This small molecule binds to this protein.
Small molecule (SMILES): O=P(O)(O)C[C@@H](O)Cn1cncn1

Binding-site contacts:
Ligand atom O11 contacts residue SER171 of chain 6.C at 2.6 Å (h-bond).
Ligand atom O13 contacts residue HIS29 of chain 8.B at 3.2 Å (h-bond).
Ligand atom O13 contacts residue GLU7 of chain 1.C at 2.7 Å (salt-bridge).
Ligand atom C3 contacts residue ARG98 of chain 6.C at 3.8 Å.
Ligand atom N1 contacts residue HIS145 of chain 8.B at 3.1 Å (h-bond).
Ligand atom N4 contacts residue HIS52 of chain 1.C at 3.1 Å (h-bond).
Ligand atom N1 contacts residue GLU149 of chain 8.B at 3.1 Å (salt-bridge).
Ligand atom P9 contacts residue ARG76 of chain 6.C at 3.7 Å.
Ligand atom O10 contacts residue LYS173 of chain 6.C at 2.7 Å (salt-bridge).
Ligand atom O12 contacts residue ARG76 of chain 6.C at 2.9 Å (salt-bridge).
Ligand atom N2 contacts residue GLU149 of chain 8.B at 3.6 Å.
Ligand atom C5 contacts residue HIS52 of chain 1.C at 3.2 Å.
Ligand atom C6 contacts residue MET84 of chain 8.B at 3.6 Å (hydrophobic).
Ligand atom C7 contacts residue GLU7 of chain 1.C at 3.5 Å.
Ligand atom O11 contacts residue ARG76 of chain 6.C at 2.8 Å (salt-bridge).
Ligand atom N4 contacts residue GLU56 of chain 1.C at 3.1 Å (salt-bridge).
Ligand atom O10 contacts residue ARG98 of chain 6.C at 2.8 Å (salt-bridge).
Ligand atom N2 contacts residue MN1 of chain 6.J at 3.2 Å.
Ligand atom C8 contacts residue GLU149 of chain 8.B at 3.5 Å.
Ligand atom N4 contacts residue MN1 of chain 6.K at 2.3 Å.
Ligand atom O13 contacts residue GLU149 of chain 8.B at 3.2 Å (salt-bridge).
Ligand atom C5 contacts residue HIS145 of chain 8.B at 3.3 Å.
Ligand atom N1 contacts residue MN1 of chain 6.J at 2.2 Å.
Ligand atom P9 contacts residue SER171 of chain 6.C at 3.7 Å.
Ligand atom O12 contacts residue ARG98 of chain 6.C at 3.2 Å (salt-bridge).
Ligand atom N2 contacts residue MET84 of chain 8.B at 3.5 Å (h-bond).
Ligand atom O13 contacts residue MN1 of chain 6.J at 2.3 Å.
Ligand atom C7 contacts residue GLU149 of chain 8.B at 3.6 Å.
Ligand atom C5 contacts residue MN1 of chain 6.J at 3.3 Å.
Ligand atom C3 contacts residue MN1 of chain 6.K at 3.3 Å.
Ligand atom N4 contacts residue HIS146 of chain 8.B at 3.4 Å (h-bond).
Ligand atom C6 contacts residue MN1 of chain 6.J at 3.5 Å.
Ligand atom C6 contacts residue GLU149 of chain 8.B at 3.5 Å.
Ligand atom O12 contacts residue LYS153 of chain 8.B at 2.8 Å (salt-bridge).
Ligand atom C7 contacts residue MN1 of chain 6.J at 3.4 Å.
Ligand atom C5 contacts residue HIS53 of chain 1.C at 3.6 Å.
Ligand atom N1 contacts residue HIS53 of chain 1.C at 3.4 Å (h-bond).
Ligand atom O13 contacts residue HIS53 of chain 1.C at 3.2 Å (h-bond).
Ligand atom C5 contacts residue MN1 of chain 6.K at 3.3 Å.
Ligand atom C3 contacts residue MET84 of chain 8.B at 3.7 Å (hydrophobic).

Sequence of chain 8.B:
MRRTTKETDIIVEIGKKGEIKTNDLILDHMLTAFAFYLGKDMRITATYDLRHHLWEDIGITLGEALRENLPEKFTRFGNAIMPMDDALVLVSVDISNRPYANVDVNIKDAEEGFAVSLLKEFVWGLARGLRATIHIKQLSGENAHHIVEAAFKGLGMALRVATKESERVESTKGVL

Sequence of chain 6.C:
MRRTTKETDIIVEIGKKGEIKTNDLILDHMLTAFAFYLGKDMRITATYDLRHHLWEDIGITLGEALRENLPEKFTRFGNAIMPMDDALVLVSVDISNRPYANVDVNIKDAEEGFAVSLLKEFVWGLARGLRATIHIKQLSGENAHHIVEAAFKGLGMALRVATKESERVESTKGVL

Sequence of chain 1.C:
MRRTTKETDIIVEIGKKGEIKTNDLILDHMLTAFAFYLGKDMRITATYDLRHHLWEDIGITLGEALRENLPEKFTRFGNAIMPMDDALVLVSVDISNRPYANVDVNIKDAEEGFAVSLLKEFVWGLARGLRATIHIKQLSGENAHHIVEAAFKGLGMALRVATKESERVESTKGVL